Sequence of chain 3.D:
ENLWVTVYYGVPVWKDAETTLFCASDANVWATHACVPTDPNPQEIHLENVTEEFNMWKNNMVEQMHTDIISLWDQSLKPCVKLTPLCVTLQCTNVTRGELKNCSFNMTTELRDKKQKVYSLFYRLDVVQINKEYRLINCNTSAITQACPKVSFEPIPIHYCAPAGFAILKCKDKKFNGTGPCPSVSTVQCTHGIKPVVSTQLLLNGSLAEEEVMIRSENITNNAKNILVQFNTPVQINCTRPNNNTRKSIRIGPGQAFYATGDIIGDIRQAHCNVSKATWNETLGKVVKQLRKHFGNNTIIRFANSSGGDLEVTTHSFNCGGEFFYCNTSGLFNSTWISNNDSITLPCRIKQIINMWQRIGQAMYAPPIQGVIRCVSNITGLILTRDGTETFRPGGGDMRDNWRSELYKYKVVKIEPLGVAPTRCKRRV

Binding-site contacts:
Ligand atom C7 contacts residue LYS133 of chain 3.D at 4.5 Å.
Ligand atom O5 contacts residue ASN122 of chain 3.D at 2.4 Å (h-bond).
Ligand atom C5 contacts residue ASN122 of chain 3.D at 3.7 Å.
Ligand atom C8 contacts residue SER120 of chain 3.D at 3.8 Å.
Ligand atom C8 contacts residue PHE121 of chain 3.D at 3.6 Å (hydrophobic).
Ligand atom C8 contacts residue ASN122 of chain 3.D at 3.7 Å.
Ligand atom C8 contacts residue GLN100 of chain 3.D at 3.9 Å.
Ligand atom O7 contacts residue ASN122 of chain 3.D at 3.5 Å (h-bond).
Ligand atom C8 contacts residue LYS133 of chain 3.D at 3.8 Å.
Ligand atom N2 contacts residue ASN122 of chain 3.D at 2.9 Å (h-bond).
Ligand atom O7 contacts residue THR98 of chain 3.D at 4.2 Å.
Ligand atom C1 contacts residue ASN122 of chain 3.D at 1.4 Å.
Ligand atom C7 contacts residue ASN122 of chain 3.D at 3.4 Å.
Ligand atom C4 contacts residue ASN122 of chain 3.D at 4.2 Å.
Ligand atom N2 contacts residue LYS133 of chain 3.D at 4.1 Å.
Ligand atom C3 contacts residue ASN122 of chain 3.D at 3.8 Å.
Ligand atom C2 contacts residue ASN122 of chain 3.D at 2.5 Å.

This small molecule binds to this protein.
Small molecule (SMILES): CC(=O)N[C@@H]1[C@@H](O)[C@H](O)[C@@H](CO)O[C@H]1O